Binding-site contacts:
Ligand atom N2 contacts residue ASN93 of chain 1.B at 2.8 Å (h-bond).
Ligand atom C3 contacts residue ASN93 of chain 1.B at 3.8 Å.
Ligand atom O7 contacts residue ARG96 of chain 1.B at 4.2 Å.
Ligand atom C2 contacts residue ASN93 of chain 1.B at 2.4 Å.
Ligand atom C4 contacts residue ASN93 of chain 1.B at 4.2 Å.
Ligand atom C1 contacts residue ASN93 of chain 1.B at 1.4 Å.
Ligand atom O6 contacts residue VAL91 of chain 1.B at 3.7 Å.
Ligand atom O6 contacts residue ASN93 of chain 1.B at 4.1 Å.
Ligand atom C8 contacts residue ASN93 of chain 1.B at 4.1 Å.
Ligand atom C6 contacts residue PHE107 of chain 1.B at 3.9 Å (hydrophobic).
Ligand atom C6 contacts residue ASN93 of chain 1.B at 4.5 Å.
Ligand atom O7 contacts residue ASN93 of chain 1.B at 2.9 Å.
Ligand atom O5 contacts residue PHE107 of chain 1.B at 3.8 Å.
Ligand atom C5 contacts residue ASN93 of chain 1.B at 3.7 Å.
Ligand atom O5 contacts residue ASN93 of chain 1.B at 2.4 Å (h-bond).
Ligand atom C5 contacts residue PHE107 of chain 1.B at 4.2 Å (hydrophobic).
Ligand atom C1 contacts residue PHE107 of chain 1.B at 4.4 Å (hydrophobic).
Ligand atom C7 contacts residue ASN93 of chain 1.B at 3.0 Å.

Sequence of chain 1.B:
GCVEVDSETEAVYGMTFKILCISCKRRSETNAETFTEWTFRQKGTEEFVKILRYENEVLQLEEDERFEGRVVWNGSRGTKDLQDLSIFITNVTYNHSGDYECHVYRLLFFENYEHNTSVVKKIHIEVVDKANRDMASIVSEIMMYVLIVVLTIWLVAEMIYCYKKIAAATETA

A protein and the small-molecule ligand that binds it are described below.
Small molecule (SMILES): CC(=O)N[C@@H]1[C@@H](O)[C@H](O)[C@@H](CO)O[C@H]1O